Binding-site contacts:
Ligand atom C1 contacts residue ASN10 of chain 1.E at 1.4 Å.
Ligand atom C8 contacts residue ASN10 of chain 1.E at 4.3 Å.
Ligand atom O7 contacts residue ASN10 of chain 1.E at 3.0 Å (h-bond).
Ligand atom C4 contacts residue ASN10 of chain 1.E at 4.2 Å.
Ligand atom O5 contacts residue ASN10 of chain 1.E at 2.4 Å (h-bond).
Ligand atom N2 contacts residue ASN10 of chain 1.E at 2.9 Å (h-bond).
Ligand atom C7 contacts residue ASN10 of chain 1.E at 3.1 Å.
Ligand atom C5 contacts residue ASN10 of chain 1.E at 3.7 Å.
Ligand atom C3 contacts residue ASN10 of chain 1.E at 3.8 Å.
Ligand atom C2 contacts residue ASN10 of chain 1.E at 2.4 Å.

Sequence of chain 1.E:
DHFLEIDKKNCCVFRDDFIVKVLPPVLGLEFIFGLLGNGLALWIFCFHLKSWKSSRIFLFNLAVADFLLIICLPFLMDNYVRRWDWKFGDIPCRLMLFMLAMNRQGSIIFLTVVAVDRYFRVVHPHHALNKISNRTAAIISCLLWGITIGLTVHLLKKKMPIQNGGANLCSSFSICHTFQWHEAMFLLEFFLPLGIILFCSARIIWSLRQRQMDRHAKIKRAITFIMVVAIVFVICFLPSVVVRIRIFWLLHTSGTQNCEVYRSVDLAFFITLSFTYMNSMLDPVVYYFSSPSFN

A protein and the small-molecule ligand that binds it are described below.
Small molecule (SMILES): CC(=O)N[C@@H]1[C@@H](O)[C@H](O)[C@@H](CO)O[C@H]1O